Binding-site contacts:
Ligand atom O6 contacts residue SER273 of chain 1.A at 4.2 Å.
Ligand atom C1 contacts residue GLU203 of chain 1.A at 3.8 Å.
Ligand atom O5 contacts residue SER204 of chain 1.A at 3.7 Å.
Ligand atom C6 contacts residue SER204 of chain 1.A at 4.1 Å.
Ligand atom N2 contacts residue ASN207 of chain 1.A at 2.6 Å (h-bond).
Ligand atom O5 contacts residue GLU203 of chain 1.A at 3.5 Å (salt-bridge).
Ligand atom O5 contacts residue ASN207 of chain 1.A at 2.5 Å (h-bond).
Ligand atom C3 contacts residue ASN207 of chain 1.A at 3.6 Å.
Ligand atom C5 contacts residue SER204 of chain 1.A at 4.3 Å.
Ligand atom O6 contacts residue GLU203 of chain 1.A at 2.3 Å (salt-bridge).
Ligand atom C6 contacts residue GLY276 of chain 1.A at 4.1 Å.
Ligand atom C8 contacts residue ASN207 of chain 1.A at 3.1 Å.
Ligand atom C1 contacts residue SER204 of chain 1.A at 4.2 Å.
Ligand atom C5 contacts residue ASN207 of chain 1.A at 3.7 Å.
Ligand atom C8 contacts residue ASN268 of chain 1.A at 4.2 Å.
Ligand atom C4 contacts residue ASN207 of chain 1.A at 4.1 Å.
Ligand atom C7 contacts residue ASN207 of chain 1.A at 3.0 Å.
Ligand atom O7 contacts residue HIS269 of chain 1.A at 4.2 Å.
Ligand atom C7 contacts residue TYR267 of chain 1.A at 4.2 Å (hydrophobic).
Ligand atom C1 contacts residue ASN207 of chain 1.A at 1.4 Å.
Ligand atom C7 contacts residue HIS269 of chain 1.A at 4.3 Å.
Ligand atom O7 contacts residue ASN268 of chain 1.A at 4.2 Å.
Ligand atom C5 contacts residue GLU203 of chain 1.A at 3.9 Å.
Ligand atom C4 contacts residue GLU203 of chain 1.A at 4.2 Å.
Ligand atom O6 contacts residue GLY276 of chain 1.A at 3.8 Å.
Ligand atom C6 contacts residue GLU203 of chain 1.A at 3.2 Å.
Ligand atom O7 contacts residue ASN207 of chain 1.A at 4.0 Å.
Ligand atom C8 contacts residue HIS269 of chain 1.A at 3.5 Å.
Ligand atom O7 contacts residue TYR267 of chain 1.A at 3.1 Å (h-bond).
Ligand atom C2 contacts residue ASN207 of chain 1.A at 2.1 Å.

Sequence of chain 1.A:
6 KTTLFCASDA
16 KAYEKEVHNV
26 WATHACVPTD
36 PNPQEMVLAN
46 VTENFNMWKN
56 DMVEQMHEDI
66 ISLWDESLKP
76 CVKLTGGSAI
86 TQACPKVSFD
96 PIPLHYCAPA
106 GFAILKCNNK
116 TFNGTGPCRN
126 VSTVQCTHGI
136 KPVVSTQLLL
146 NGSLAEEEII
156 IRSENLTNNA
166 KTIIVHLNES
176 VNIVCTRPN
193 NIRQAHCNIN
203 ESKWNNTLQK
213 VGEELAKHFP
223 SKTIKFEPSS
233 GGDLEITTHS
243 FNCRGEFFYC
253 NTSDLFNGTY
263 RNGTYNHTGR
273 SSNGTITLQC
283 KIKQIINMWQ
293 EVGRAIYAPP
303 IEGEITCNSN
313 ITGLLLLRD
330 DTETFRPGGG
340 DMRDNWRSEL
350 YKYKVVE

A protein and the small-molecule ligand that binds it are described below.
Small molecule (SMILES): CC(=O)N[C@@H]1[C@@H](O)[C@H](O)[C@@H](CO)O[C@H]1O